The protein below binds the small molecule below.
Small molecule (SMILES): CC(=O)N[C@@H]1[C@@H](O)[C@H](O[C@@H]2O[C@H](CO[C@H]3O[C@H](CO)[C@@H](O)[C@H](O)[C@@H]3O)[C@@H](O)[C@H](O[C@H]3O[C@H](CO)[C@@H](O)[C@H](O)[C@@H]3O[C@@H]3O[C@H](CO)[C@@H](O)[C@H](O)[C@H]3NC(C)=O)[C@@H]2O)[C@@H](CO)O[C@H]1O

Binding-site contacts:
Ligand atom C5 contacts residue ASN400 of chain 1.A at 3.7 Å.
Ligand atom C2 contacts residue ASP319 of chain 1.A at 3.3 Å.
Ligand atom C3 contacts residue ASN400 of chain 1.A at 3.4 Å.
Ligand atom O4 contacts residue TYR316 of chain 1.A at 2.5 Å (h-bond).
Ligand atom C3 contacts residue HIS193 of chain 1.A at 3.6 Å.
Ligand atom O6 contacts residue GLU196 of chain 1.A at 2.9 Å (salt-bridge).
Ligand atom C6 contacts residue TRP320 of chain 1.A at 3.5 Å (hydrophobic).
Ligand atom C8 contacts residue ARG398 of chain 1.A at 3.3 Å.
Ligand atom O4 contacts residue ASN317 of chain 1.A at 3.1 Å (h-bond).
Ligand atom O3 contacts residue ASN290 of chain 1.A at 3.4 Å (h-bond).
Ligand atom O3 contacts residue ASP319 of chain 1.A at 3.7 Å.
Ligand atom C2 contacts residue ASN400 of chain 1.A at 3.6 Å.
Ligand atom C6 contacts residue ARG398 of chain 1.A at 3.2 Å.
Ligand atom O4 contacts residue ASP189 of chain 1.A at 3.2 Å (salt-bridge).
Ligand atom O2 contacts residue ASP319 of chain 1.A at 2.5 Å (salt-bridge).
Ligand atom O6 contacts residue ARG398 of chain 1.A at 3.1 Å (salt-bridge).
Ligand atom C1 contacts residue ASN400 of chain 1.A at 3.5 Å.
Ligand atom C8 contacts residue PHE191 of chain 1.A at 3.6 Å (hydrophobic).
Ligand atom O7 contacts residue HIS193 of chain 1.A at 3.5 Å.
Ligand atom C1 contacts residue TRP320 of chain 1.A at 3.7 Å (hydrophobic).
Ligand atom C2 contacts residue HIS193 of chain 1.A at 3.6 Å.
Ligand atom C6 contacts residue GLU196 of chain 1.A at 3.3 Å.
Ligand atom O2 contacts residue ASN290 of chain 1.A at 3.5 Å (h-bond).
Ligand atom O3 contacts residue ASP189 of chain 1.A at 2.3 Å (salt-bridge).
Ligand atom C3 contacts residue ASP189 of chain 1.A at 3.3 Å.
Ligand atom O6 contacts residue ARG170 of chain 1.A at 3.2 Å (salt-bridge).
Ligand atom C2 contacts residue ASN400 of chain 1.A at 3.8 Å.
Ligand atom O3 contacts residue THR287 of chain 1.A at 3.3 Å.
Ligand atom C4 contacts residue ARG170 of chain 1.A at 3.7 Å.
Ligand atom O6 contacts residue TRP320 of chain 1.A at 3.0 Å (h-bond).
Ligand atom C3 contacts residue TRP320 of chain 1.A at 3.8 Å (hydrophobic).
Ligand atom O5 contacts residue ARG170 of chain 1.A at 3.5 Å (salt-bridge).
Ligand atom O4 contacts residue GLY402 of chain 1.A at 3.2 Å.
Ligand atom N2 contacts residue ASN400 of chain 1.A at 3.1 Å (h-bond).
Ligand atom O5 contacts residue ARG398 of chain 1.A at 3.7 Å.
Ligand atom C6 contacts residue ASN317 of chain 1.A at 3.3 Å.
Ligand atom C2 contacts residue TRP320 of chain 1.A at 3.4 Å (hydrophobic).
Ligand atom C3 contacts residue ASN400 of chain 1.A at 3.5 Å.
Ligand atom O3 contacts residue HIS193 of chain 1.A at 2.8 Å (h-bond).
Ligand atom C4 contacts residue TYR316 of chain 1.A at 3.7 Å (hydrophobic).

Sequence of chain 1.A:
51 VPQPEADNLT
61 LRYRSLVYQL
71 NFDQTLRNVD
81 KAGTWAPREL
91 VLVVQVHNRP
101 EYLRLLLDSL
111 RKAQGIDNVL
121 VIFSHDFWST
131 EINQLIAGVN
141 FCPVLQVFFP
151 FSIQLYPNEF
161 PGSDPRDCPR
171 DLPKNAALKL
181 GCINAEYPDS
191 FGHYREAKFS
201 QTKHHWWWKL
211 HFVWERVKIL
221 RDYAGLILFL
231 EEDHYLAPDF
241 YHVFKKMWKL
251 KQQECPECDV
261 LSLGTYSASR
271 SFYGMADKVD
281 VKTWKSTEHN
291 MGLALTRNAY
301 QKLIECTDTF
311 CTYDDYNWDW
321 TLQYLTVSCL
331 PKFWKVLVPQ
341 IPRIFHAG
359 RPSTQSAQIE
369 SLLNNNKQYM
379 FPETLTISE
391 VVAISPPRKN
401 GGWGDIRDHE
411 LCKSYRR